Sequence of chain 1.B:
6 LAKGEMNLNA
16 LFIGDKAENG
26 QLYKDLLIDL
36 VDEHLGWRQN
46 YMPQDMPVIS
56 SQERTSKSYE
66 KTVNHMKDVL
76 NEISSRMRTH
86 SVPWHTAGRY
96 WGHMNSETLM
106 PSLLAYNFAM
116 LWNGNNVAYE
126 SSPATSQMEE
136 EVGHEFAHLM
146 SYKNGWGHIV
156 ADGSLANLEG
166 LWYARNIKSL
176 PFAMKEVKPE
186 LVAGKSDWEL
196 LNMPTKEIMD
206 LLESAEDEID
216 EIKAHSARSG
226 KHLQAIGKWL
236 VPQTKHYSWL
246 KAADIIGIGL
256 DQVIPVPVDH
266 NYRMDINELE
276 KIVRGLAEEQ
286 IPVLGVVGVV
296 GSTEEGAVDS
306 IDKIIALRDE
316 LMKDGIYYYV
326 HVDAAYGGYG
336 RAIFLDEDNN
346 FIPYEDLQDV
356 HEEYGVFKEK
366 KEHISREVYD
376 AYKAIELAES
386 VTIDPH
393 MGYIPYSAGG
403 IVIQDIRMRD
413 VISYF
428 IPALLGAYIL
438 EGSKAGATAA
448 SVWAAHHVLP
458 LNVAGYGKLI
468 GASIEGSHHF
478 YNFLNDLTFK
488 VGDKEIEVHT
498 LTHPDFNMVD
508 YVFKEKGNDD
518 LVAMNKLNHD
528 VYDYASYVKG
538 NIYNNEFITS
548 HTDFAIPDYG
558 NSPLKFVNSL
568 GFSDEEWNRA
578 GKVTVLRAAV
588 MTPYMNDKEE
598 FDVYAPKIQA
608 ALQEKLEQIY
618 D

This protein binds this small molecule.
Small molecule (SMILES): CN[C@H](C)Cc1ccc(O)cc1

Binding-site contacts:
Ligand atom CE2 contacts residue TYR398 of chain 1.C at 3.1 Å (hydrophobic).
Ligand atom N contacts residue MET99 of chain 1.C at 3.5 Å (h-bond).
Ligand atom C10 contacts residue MET99 of chain 1.C at 3.9 Å (hydrophobic).
Ligand atom CB contacts residue ASN120 of chain 1.B at 4.1 Å.
Ligand atom C10 contacts residue THR298 of chain 1.C at 4.2 Å.
Ligand atom CD1 contacts residue VAL122 of chain 1.B at 3.6 Å (hydrophobic).
Ligand atom C contacts residue HIS241 of chain 1.C at 3.6 Å.
Ligand atom OH contacts residue TRP89 of chain 1.C at 4.2 Å.
Ligand atom CE2 contacts residue MET99 of chain 1.C at 4.1 Å (hydrophobic).
Ligand atom CZ contacts residue SER126 of chain 1.B at 4.0 Å.
Ligand atom CB contacts residue SER440 of chain 1.B at 4.0 Å.
Ligand atom OH contacts residue SER126 of chain 1.B at 3.2 Å.
Ligand atom CA contacts residue THR298 of chain 1.C at 4.3 Å.
Ligand atom C contacts residue THR298 of chain 1.C at 3.7 Å.
Ligand atom OH contacts residue ASN120 of chain 1.B at 4.2 Å.
Ligand atom CZ contacts residue TYR398 of chain 1.C at 4.1 Å (hydrophobic).
Ligand atom CE1 contacts residue ASN120 of chain 1.B at 3.9 Å.
Ligand atom CE2 contacts residue ASN120 of chain 1.B at 3.6 Å.
Ligand atom N contacts residue THR298 of chain 1.C at 3.9 Å.
Ligand atom C10 contacts residue HIS98 of chain 1.C at 3.6 Å.
Ligand atom C contacts residue LLP392 of chain 1.C at 3.6 Å.
Ligand atom N contacts residue LLP392 of chain 1.C at 3.8 Å.
Ligand atom OH contacts residue ASN100 of chain 1.C at 2.7 Å (h-bond).
Ligand atom CE1 contacts residue SER126 of chain 1.B at 4.1 Å.
Ligand atom CZ contacts residue ASN100 of chain 1.C at 3.4 Å.
Ligand atom CE1 contacts residue HIS98 of chain 1.C at 3.9 Å.
Ligand atom CE2 contacts residue ASN100 of chain 1.C at 3.1 Å.
Ligand atom C10 contacts residue ARG584 of chain 1.C at 3.2 Å.
Ligand atom CA contacts residue LLP392 of chain 1.C at 4.2 Å.
Ligand atom CG contacts residue VAL122 of chain 1.B at 4.2 Å (hydrophobic).
Ligand atom CG contacts residue ASN120 of chain 1.B at 3.4 Å.
Ligand atom CZ contacts residue HIS98 of chain 1.C at 3.9 Å.
Ligand atom CD2 contacts residue ASN120 of chain 1.B at 3.4 Å.
Ligand atom CZ contacts residue ASN120 of chain 1.B at 3.9 Å.
Ligand atom OH contacts residue HIS98 of chain 1.C at 3.6 Å.
Ligand atom CB contacts residue LLP392 of chain 1.C at 3.7 Å.
Ligand atom CD1 contacts residue ASN120 of chain 1.B at 3.7 Å.
Ligand atom CE2 contacts residue HIS98 of chain 1.C at 4.3 Å.
Ligand atom CD2 contacts residue TYR398 of chain 1.C at 3.5 Å (hydrophobic).
Ligand atom N contacts residue ARG584 of chain 1.C at 4.2 Å.

Sequence of chain 1.C:
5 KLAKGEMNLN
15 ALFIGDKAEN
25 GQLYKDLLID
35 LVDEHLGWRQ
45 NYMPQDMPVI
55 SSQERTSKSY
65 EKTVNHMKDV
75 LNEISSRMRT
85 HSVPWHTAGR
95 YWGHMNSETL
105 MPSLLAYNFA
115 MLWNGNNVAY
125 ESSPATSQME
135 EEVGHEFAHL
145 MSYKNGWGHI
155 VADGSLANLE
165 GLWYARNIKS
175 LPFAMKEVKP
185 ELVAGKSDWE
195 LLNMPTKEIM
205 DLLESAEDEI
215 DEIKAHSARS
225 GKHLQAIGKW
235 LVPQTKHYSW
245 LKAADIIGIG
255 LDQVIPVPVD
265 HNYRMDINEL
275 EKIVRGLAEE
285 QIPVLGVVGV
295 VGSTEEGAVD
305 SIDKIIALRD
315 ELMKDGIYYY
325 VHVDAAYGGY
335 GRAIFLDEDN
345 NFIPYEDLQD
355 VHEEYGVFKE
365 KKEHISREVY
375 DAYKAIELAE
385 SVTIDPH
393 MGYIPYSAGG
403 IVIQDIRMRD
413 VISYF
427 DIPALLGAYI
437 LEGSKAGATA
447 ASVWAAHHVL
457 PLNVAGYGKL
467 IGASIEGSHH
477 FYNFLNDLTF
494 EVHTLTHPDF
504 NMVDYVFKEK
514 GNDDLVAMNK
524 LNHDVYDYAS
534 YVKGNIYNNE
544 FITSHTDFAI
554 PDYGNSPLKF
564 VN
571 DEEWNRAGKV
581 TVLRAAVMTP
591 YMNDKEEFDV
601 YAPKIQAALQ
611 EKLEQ